The protein below binds the small molecule below.
Small molecule (SMILES): O=C(c1ccc(O)cc1)N1CCOCC1

Sequence of chain 2.A:
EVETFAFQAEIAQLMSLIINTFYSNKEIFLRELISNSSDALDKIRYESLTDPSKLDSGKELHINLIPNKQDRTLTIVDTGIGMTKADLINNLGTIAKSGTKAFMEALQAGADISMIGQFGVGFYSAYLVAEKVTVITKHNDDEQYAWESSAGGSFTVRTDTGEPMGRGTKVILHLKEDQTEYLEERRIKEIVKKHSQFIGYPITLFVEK

Binding-site contacts:
Ligand atom C4 contacts residue ASN47 of chain 2.A at 3.6 Å.
Ligand atom O2 contacts residue LEU44 of chain 2.A at 3.6 Å.
Ligand atom O2 contacts residue ASN47 of chain 2.A at 3.3 Å (h-bond).
Ligand atom O2 contacts residue PHE134 of chain 2.A at 4.2 Å.
Ligand atom O3 contacts residue LYS54 of chain 2.A at 2.8 Å (salt-bridge).
Ligand atom C6 contacts residue ASN47 of chain 2.A at 3.9 Å.
Ligand atom C8 contacts residue ALA51 of chain 2.A at 4.3 Å (hydrophobic).
Ligand atom C3 contacts residue THR180 of chain 2.A at 3.7 Å.
Ligand atom C9 contacts residue ILE92 of chain 2.A at 3.4 Å (hydrophobic).
Ligand atom O1 contacts residue GLY93 of chain 2.A at 3.8 Å.
Ligand atom C4 contacts residue SER48 of chain 2.A at 3.9 Å.
Ligand atom O1 contacts residue THR180 of chain 2.A at 2.7 Å (h-bond).
Ligand atom C3 contacts residue ALA51 of chain 2.A at 4.1 Å (hydrophobic).
Ligand atom C2 contacts residue MET94 of chain 2.A at 4.0 Å (hydrophobic).
Ligand atom N contacts residue ALA51 of chain 2.A at 4.0 Å.
Ligand atom C7 contacts residue MET94 of chain 2.A at 3.7 Å (hydrophobic).
Ligand atom C5 contacts residue THR180 of chain 2.A at 4.3 Å.
Ligand atom C10 contacts residue LYS54 of chain 2.A at 3.8 Å.
Ligand atom C3 contacts residue ASP89 of chain 2.A at 3.6 Å.
Ligand atom O1 contacts residue ALA51 of chain 2.A at 3.9 Å.
Ligand atom C2 contacts residue THR180 of chain 2.A at 4.0 Å.
Ligand atom C1 contacts residue THR180 of chain 2.A at 3.7 Å.
Ligand atom C9 contacts residue GLY93 of chain 2.A at 4.2 Å.
Ligand atom O1 contacts residue MET94 of chain 2.A at 3.7 Å.
Ligand atom C5 contacts residue VAL182 of chain 2.A at 4.2 Å (hydrophobic).
Ligand atom C7 contacts residue LEU103 of chain 2.A at 4.3 Å (hydrophobic).
Ligand atom C8 contacts residue MET94 of chain 2.A at 3.6 Å (hydrophobic).
Ligand atom C8 contacts residue ILE92 of chain 2.A at 4.0 Å (hydrophobic).
Ligand atom C4 contacts residue THR180 of chain 2.A at 3.9 Å.
Ligand atom C1 contacts residue MET94 of chain 2.A at 3.8 Å (hydrophobic).
Ligand atom C11 contacts residue LEU103 of chain 2.A at 4.2 Å (hydrophobic).
Ligand atom C3 contacts residue ASN47 of chain 2.A at 4.0 Å.
Ligand atom C4 contacts residue ASP89 of chain 2.A at 3.7 Å.
Ligand atom N contacts residue MET94 of chain 2.A at 3.9 Å.
Ligand atom O2 contacts residue VAL182 of chain 2.A at 3.7 Å.
Ligand atom C8 contacts residue GLY93 of chain 2.A at 3.5 Å.
Ligand atom C9 contacts residue LYS54 of chain 2.A at 3.6 Å.
Ligand atom C9 contacts residue ALA51 of chain 2.A at 4.2 Å (hydrophobic).
Ligand atom C1 contacts residue ALA51 of chain 2.A at 3.8 Å (hydrophobic).
Ligand atom C5 contacts residue ASN47 of chain 2.A at 3.4 Å.